Sequence of chain 1.A:
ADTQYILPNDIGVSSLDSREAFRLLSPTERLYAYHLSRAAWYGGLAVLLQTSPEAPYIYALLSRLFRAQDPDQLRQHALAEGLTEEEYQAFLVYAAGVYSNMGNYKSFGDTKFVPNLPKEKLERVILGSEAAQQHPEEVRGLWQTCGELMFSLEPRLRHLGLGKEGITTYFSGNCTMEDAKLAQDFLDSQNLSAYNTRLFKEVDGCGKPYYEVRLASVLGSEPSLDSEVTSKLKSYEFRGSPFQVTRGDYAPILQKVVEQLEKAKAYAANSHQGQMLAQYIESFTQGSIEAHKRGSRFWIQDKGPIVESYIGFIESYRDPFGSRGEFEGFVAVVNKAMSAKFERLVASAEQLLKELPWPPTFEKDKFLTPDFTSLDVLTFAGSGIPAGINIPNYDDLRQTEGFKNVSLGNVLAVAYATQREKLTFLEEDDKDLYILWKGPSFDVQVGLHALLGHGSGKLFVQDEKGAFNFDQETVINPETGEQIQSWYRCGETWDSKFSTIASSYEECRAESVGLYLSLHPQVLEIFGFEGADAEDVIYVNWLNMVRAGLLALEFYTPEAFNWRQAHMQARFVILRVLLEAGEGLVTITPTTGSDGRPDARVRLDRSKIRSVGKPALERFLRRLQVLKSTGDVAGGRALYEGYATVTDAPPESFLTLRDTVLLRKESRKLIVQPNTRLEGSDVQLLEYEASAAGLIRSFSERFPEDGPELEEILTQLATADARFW

Binding-site contacts:
Ligand atom O contacts residue LYS670 of chain 1.A at 2.8 Å (salt-bridge).
Ligand atom OD2 contacts residue HIS455 of chain 1.A at 3.5 Å (h-bond).
Ligand atom N contacts residue ASN391 of chain 1.A at 2.8 Å (h-bond).
Ligand atom CA contacts residue GLU316 of chain 1.A at 3.4 Å.
Ligand atom OXT contacts residue LYS670 of chain 1.A at 2.8 Å (salt-bridge).
Ligand atom NH2 contacts residue GLY385 of chain 1.A at 2.7 Å (h-bond).
Ligand atom CG2 contacts residue HIS450 of chain 1.A at 3.5 Å.
Ligand atom CG contacts residue PHE109 of chain 1.A at 3.6 Å (hydrophobic).
Ligand atom C contacts residue GLY389 of chain 1.A at 3.5 Å.
Ligand atom O contacts residue ALA388 of chain 1.A at 2.7 Å (h-bond).
Ligand atom CA contacts residue GLY389 of chain 1.A at 3.5 Å.
Ligand atom O contacts residue GLU508 of chain 1.A at 3.2 Å (salt-bridge).
Ligand atom NH2 contacts residue PRO387 of chain 1.A at 3.4 Å.
Ligand atom CD contacts residue GLU316 of chain 1.A at 3.5 Å.
Ligand atom CG2 contacts residue GLY389 of chain 1.A at 3.6 Å.
Ligand atom CD1 contacts residue LEU413 of chain 1.A at 3.6 Å (hydrophobic).
Ligand atom O contacts residue GLY389 of chain 1.A at 3.2 Å (h-bond).
Ligand atom CD1 contacts residue PHE443 of chain 1.A at 3.4 Å (hydrophobic).
Ligand atom CG contacts residue ASN394 of chain 1.A at 3.5 Å.
Ligand atom O contacts residue HIS568 of chain 1.A at 2.6 Å (h-bond).
Ligand atom O contacts residue ARG669 of chain 1.A at 3.4 Å.
Ligand atom CD2 contacts residue MET569 of chain 1.A at 3.6 Å (hydrophobic).
Ligand atom N contacts residue GLY389 of chain 1.A at 2.7 Å (h-bond).
Ligand atom NH1 contacts residue GLU329 of chain 1.A at 3.0 Å (salt-bridge).
Ligand atom CB contacts residue HIS455 of chain 1.A at 3.4 Å.
Ligand atom N contacts residue TYR318 of chain 1.A at 2.9 Å (h-bond).
Ligand atom CB contacts residue GLY389 of chain 1.A at 3.6 Å.
Ligand atom ND1 contacts residue ARG669 of chain 1.A at 3.1 Å (salt-bridge).
Ligand atom O contacts residue ARG669 of chain 1.A at 3.2 Å (salt-bridge).
Ligand atom O contacts residue ASN391 of chain 1.A at 2.8 Å (h-bond).
Ligand atom CB contacts residue ARG669 of chain 1.A at 3.5 Å.
Ligand atom N contacts residue GLU316 of chain 1.A at 3.0 Å (salt-bridge).
Ligand atom C contacts residue HIS568 of chain 1.A at 3.5 Å.
Ligand atom N contacts residue ASN394 of chain 1.A at 2.6 Å (h-bond).
Ligand atom CD2 contacts residue HIS568 of chain 1.A at 3.5 Å.
Ligand atom OD1 contacts residue ASN394 of chain 1.A at 2.9 Å (h-bond).
Ligand atom OD2 contacts residue ARG399 of chain 1.A at 3.4 Å (salt-bridge).
Ligand atom O contacts residue ILE390 of chain 1.A at 3.3 Å.
Ligand atom CA contacts residue GLY389 of chain 1.A at 3.5 Å.
Ligand atom O contacts residue ARG572 of chain 1.A at 3.0 Å (salt-bridge).

The small molecule below binds the protein below.
Small molecule (SMILES): CC[C@H](C)[C@H](NC(=O)[C@H](Cc1ccc(O)cc1)NC(=O)[C@@H](NC(=O)[C@H](CCCN=C(N)N)NC(=O)[C@@H](N)CC(=O)O)C(C)C)C(=O)N[C@@H](CC1=NC=NC1)C(=O)N1CCC[C@H]1C(=O)N[C@@H](Cc1ccccc1)C(=O)O